Binding-site contacts:
Ligand atom C7 contacts residue ASN341 of chain 1.A at 4.1 Å.
Ligand atom C8 contacts residue VAL365 of chain 1.A at 4.5 Å (hydrophobic).
Ligand atom O7 contacts residue VAL365 of chain 1.A at 3.9 Å.
Ligand atom C7 contacts residue PHE336 of chain 1.A at 4.5 Å (hydrophobic).
Ligand atom N2 contacts residue GLY337 of chain 1.A at 4.2 Å.
Ligand atom C1 contacts residue ASN341 of chain 1.A at 1.4 Å.
Ligand atom O5 contacts residue ASN341 of chain 1.A at 2.3 Å (h-bond).
Ligand atom C4 contacts residue ASN341 of chain 1.A at 4.2 Å.
Ligand atom N2 contacts residue ASN341 of chain 1.A at 3.0 Å (h-bond).
Ligand atom C8 contacts residue PHE340 of chain 1.A at 3.8 Å (hydrophobic).
Ligand atom C2 contacts residue ASN341 of chain 1.A at 2.5 Å.
Ligand atom C3 contacts residue ASN341 of chain 1.A at 3.8 Å.
Ligand atom C7 contacts residue GLY337 of chain 1.A at 3.8 Å.
Ligand atom C8 contacts residue PHE336 of chain 1.A at 3.8 Å (hydrophobic).
Ligand atom C7 contacts residue VAL365 of chain 1.A at 4.4 Å (hydrophobic).
Ligand atom C8 contacts residue GLY337 of chain 1.A at 4.1 Å.
Ligand atom C8 contacts residue LEU366 of chain 1.A at 3.8 Å (hydrophobic).
Ligand atom C5 contacts residue ASN341 of chain 1.A at 3.7 Å.
Ligand atom O7 contacts residue GLY337 of chain 1.A at 3.7 Å.

This small molecule binds to this protein.
Small molecule (SMILES): CC(=O)N[C@@H]1[C@@H](O)[C@H](O)[C@@H](CO)O[C@H]1O

Sequence of chain 1.A:
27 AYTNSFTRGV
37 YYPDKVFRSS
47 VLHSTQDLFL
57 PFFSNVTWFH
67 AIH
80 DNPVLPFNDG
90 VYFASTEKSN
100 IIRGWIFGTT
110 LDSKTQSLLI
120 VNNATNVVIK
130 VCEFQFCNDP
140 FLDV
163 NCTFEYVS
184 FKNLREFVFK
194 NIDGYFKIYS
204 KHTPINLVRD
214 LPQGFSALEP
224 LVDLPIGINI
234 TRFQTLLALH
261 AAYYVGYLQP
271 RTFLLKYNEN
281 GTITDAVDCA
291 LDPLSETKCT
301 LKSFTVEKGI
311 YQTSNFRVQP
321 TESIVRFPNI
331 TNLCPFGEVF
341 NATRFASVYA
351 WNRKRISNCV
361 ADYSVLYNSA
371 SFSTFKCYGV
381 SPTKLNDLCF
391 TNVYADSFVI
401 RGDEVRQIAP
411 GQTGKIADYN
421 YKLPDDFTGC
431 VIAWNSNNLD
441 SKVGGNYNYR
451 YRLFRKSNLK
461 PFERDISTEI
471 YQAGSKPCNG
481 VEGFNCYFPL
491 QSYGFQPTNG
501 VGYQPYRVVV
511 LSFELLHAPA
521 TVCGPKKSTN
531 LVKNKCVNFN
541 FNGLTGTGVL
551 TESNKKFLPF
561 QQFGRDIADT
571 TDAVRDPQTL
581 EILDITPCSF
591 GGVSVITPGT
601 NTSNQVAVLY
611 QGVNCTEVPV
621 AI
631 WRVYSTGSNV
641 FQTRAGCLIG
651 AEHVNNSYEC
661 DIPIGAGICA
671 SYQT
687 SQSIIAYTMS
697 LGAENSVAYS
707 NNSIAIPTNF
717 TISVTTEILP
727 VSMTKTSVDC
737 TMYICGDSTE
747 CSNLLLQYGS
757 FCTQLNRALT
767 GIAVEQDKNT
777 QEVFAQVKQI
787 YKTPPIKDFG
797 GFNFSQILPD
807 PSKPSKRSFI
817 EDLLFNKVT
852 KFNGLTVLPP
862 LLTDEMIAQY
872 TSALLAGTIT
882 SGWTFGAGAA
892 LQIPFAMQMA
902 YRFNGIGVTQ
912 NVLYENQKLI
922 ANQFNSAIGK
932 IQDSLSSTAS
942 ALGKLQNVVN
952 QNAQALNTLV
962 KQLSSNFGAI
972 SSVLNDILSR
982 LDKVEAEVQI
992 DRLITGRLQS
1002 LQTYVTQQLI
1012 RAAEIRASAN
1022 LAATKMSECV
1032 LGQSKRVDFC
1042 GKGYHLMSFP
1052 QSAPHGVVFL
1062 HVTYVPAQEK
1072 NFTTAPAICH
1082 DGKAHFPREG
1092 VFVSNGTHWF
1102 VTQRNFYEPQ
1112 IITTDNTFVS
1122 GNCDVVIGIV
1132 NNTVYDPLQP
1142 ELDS